Binding-site contacts:
Ligand atom C2 contacts residue ASP230 of chain 1.B at 3.7 Å.
Ligand atom N2 contacts residue ASP230 of chain 1.B at 3.0 Å (salt-bridge).
Ligand atom C8 contacts residue ASP230 of chain 1.B at 3.9 Å.
Ligand atom C6 contacts residue HIS442 of chain 1.B at 3.4 Å.
Ligand atom C8 contacts residue LYS204 of chain 1.B at 3.0 Å.
Ligand atom C8 contacts residue SER232 of chain 1.B at 3.4 Å.
Ligand atom C3 contacts residue ASN271 of chain 1.B at 3.7 Å.
Ligand atom C7 contacts residue SER232 of chain 1.B at 3.9 Å.
Ligand atom O7 contacts residue TYR269 of chain 1.B at 3.9 Å.
Ligand atom C2 contacts residue HIS442 of chain 1.B at 3.7 Å.
Ligand atom N2 contacts residue ASN271 of chain 1.B at 2.9 Å (h-bond).
Ligand atom C1 contacts residue ASN271 of chain 1.B at 1.4 Å.
Ligand atom C7 contacts residue LEU228 of chain 1.B at 3.6 Å (hydrophobic).
Ligand atom C6 contacts residue LEU228 of chain 1.B at 4.0 Å (hydrophobic).
Ligand atom C6 contacts residue TYR269 of chain 1.B at 4.0 Å (hydrophobic).
Ligand atom O7 contacts residue LYS204 of chain 1.B at 3.6 Å.
Ligand atom N2 contacts residue SER232 of chain 1.B at 3.8 Å.
Ligand atom O7 contacts residue ASN444 of chain 1.B at 3.0 Å (h-bond).
Ligand atom C8 contacts residue PHE445 of chain 1.B at 3.6 Å (hydrophobic).
Ligand atom O6 contacts residue PRO441 of chain 1.B at 4.0 Å.
Ligand atom C7 contacts residue TYR446 of chain 1.B at 3.9 Å (hydrophobic).
Ligand atom C8 contacts residue PHE206 of chain 1.B at 3.7 Å (hydrophobic).
Ligand atom C8 contacts residue SER208 of chain 1.B at 3.5 Å.
Ligand atom C7 contacts residue ASP230 of chain 1.B at 3.9 Å.
Ligand atom O6 contacts residue HIS442 of chain 1.B at 3.9 Å.
Ligand atom C7 contacts residue ASN271 of chain 1.B at 3.8 Å.
Ligand atom C7 contacts residue PHE445 of chain 1.B at 3.9 Å (hydrophobic).
Ligand atom O5 contacts residue ASN271 of chain 1.B at 2.2 Å (h-bond).
Ligand atom C6 contacts residue SER443 of chain 1.B at 3.9 Å.
Ligand atom O4 contacts residue PHE206 of chain 1.B at 3.6 Å.
Ligand atom C8 contacts residue TYR446 of chain 1.B at 3.9 Å (hydrophobic).
Ligand atom O7 contacts residue PHE445 of chain 1.B at 2.9 Å (h-bond).
Ligand atom O7 contacts residue TYR446 of chain 1.B at 3.5 Å (h-bond).
Ligand atom C1 contacts residue ASP230 of chain 1.B at 3.7 Å.
Ligand atom C8 contacts residue LEU228 of chain 1.B at 3.6 Å (hydrophobic).
Ligand atom C3 contacts residue ASP230 of chain 1.B at 3.7 Å.
Ligand atom C7 contacts residue LYS204 of chain 1.B at 3.8 Å.
Ligand atom O7 contacts residue LEU228 of chain 1.B at 3.6 Å.
Ligand atom C2 contacts residue ASN271 of chain 1.B at 2.4 Å.
Ligand atom C5 contacts residue ASN271 of chain 1.B at 3.5 Å.

This protein binds this small molecule.
Small molecule (SMILES): CC(=O)N[C@H]1[C@H](O[C@H]2[C@H](O)[C@@H](NC(C)=O)CO[C@@H]2CO)O[C@H](CO)[C@@H](O[C@@H]2O[C@H](CO[C@H]3O[C@H](CO)[C@@H](O)[C@H](O)[C@@H]3O)[C@@H](O)[C@H](O)[C@@H]2O)[C@@H]1O

Sequence of chain 1.B:
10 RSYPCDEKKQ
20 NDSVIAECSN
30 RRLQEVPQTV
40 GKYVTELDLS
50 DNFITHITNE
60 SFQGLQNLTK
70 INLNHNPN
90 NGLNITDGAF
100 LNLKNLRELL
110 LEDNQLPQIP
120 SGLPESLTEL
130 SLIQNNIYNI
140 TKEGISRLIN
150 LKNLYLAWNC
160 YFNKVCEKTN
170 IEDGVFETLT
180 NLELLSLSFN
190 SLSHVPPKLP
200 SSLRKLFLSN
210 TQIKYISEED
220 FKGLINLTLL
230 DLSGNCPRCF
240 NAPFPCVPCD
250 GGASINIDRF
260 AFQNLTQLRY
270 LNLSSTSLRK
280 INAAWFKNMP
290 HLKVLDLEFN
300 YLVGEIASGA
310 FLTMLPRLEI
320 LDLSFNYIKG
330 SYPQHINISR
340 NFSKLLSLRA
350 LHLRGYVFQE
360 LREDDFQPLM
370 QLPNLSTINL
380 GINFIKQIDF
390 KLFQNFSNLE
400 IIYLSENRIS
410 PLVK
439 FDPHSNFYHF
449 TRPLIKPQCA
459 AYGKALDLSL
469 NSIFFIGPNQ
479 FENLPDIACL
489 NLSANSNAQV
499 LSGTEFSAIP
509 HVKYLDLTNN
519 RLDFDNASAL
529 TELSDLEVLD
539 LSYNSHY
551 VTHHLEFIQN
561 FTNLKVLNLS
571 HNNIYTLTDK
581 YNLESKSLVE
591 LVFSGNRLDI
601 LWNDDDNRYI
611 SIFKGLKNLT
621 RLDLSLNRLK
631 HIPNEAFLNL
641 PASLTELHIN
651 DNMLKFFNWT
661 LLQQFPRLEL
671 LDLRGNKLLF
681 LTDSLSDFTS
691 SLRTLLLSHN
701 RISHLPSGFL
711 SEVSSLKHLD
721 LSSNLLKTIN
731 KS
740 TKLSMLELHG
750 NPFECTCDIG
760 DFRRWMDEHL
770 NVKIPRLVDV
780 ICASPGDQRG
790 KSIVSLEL